Sequence of chain 35.E:
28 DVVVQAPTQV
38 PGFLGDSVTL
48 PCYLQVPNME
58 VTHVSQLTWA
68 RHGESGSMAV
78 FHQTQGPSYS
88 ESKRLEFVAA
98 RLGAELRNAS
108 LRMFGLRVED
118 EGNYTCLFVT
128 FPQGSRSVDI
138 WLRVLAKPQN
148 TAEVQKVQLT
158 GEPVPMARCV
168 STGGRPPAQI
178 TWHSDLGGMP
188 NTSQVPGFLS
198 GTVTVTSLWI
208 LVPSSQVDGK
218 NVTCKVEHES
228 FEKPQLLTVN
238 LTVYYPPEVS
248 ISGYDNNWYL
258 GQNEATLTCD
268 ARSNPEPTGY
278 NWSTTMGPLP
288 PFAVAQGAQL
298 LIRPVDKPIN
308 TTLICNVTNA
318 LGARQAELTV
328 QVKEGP

Binding-site contacts:
Ligand atom O5 contacts residue ASN307 of chain 35.E at 2.3 Å (h-bond).
Ligand atom C5 contacts residue ASN307 of chain 35.E at 3.6 Å.
Ligand atom C1 contacts residue ASN307 of chain 35.E at 1.4 Å.
Ligand atom N2 contacts residue ASN307 of chain 35.E at 3.0 Å (h-bond).
Ligand atom C7 contacts residue PRO305 of chain 35.E at 4.3 Å (hydrophobic).
Ligand atom C4 contacts residue ASN307 of chain 35.E at 4.2 Å.
Ligand atom C7 contacts residue ASN307 of chain 35.E at 4.1 Å.
Ligand atom C8 contacts residue PRO305 of chain 35.E at 2.9 Å (hydrophobic).
Ligand atom C3 contacts residue ASN307 of chain 35.E at 3.8 Å.
Ligand atom C8 contacts residue ASN307 of chain 35.E at 4.5 Å.
Ligand atom C2 contacts residue ASN307 of chain 35.E at 2.5 Å.
Ligand atom O6 contacts residue GLN328 of chain 35.E at 4.3 Å.
Ligand atom C8 contacts residue ILE306 of chain 35.E at 3.7 Å (hydrophobic).

The small molecule below binds the protein below.
Small molecule (SMILES): CC(=O)N[C@H]1[C@H](O[C@H]2[C@H](O)[C@@H](NC(C)=O)CO[C@@H]2CO[C@@H]2O[C@@H](C)[C@@H](O)[C@@H](O)[C@@H]2O)O[C@H](CO)[C@@H](O[C@@H]2O[C@H](CO)[C@@H](O)[C@H](O)[C@@H]2O)[C@@H]1O